Sequence of chain 1.B:
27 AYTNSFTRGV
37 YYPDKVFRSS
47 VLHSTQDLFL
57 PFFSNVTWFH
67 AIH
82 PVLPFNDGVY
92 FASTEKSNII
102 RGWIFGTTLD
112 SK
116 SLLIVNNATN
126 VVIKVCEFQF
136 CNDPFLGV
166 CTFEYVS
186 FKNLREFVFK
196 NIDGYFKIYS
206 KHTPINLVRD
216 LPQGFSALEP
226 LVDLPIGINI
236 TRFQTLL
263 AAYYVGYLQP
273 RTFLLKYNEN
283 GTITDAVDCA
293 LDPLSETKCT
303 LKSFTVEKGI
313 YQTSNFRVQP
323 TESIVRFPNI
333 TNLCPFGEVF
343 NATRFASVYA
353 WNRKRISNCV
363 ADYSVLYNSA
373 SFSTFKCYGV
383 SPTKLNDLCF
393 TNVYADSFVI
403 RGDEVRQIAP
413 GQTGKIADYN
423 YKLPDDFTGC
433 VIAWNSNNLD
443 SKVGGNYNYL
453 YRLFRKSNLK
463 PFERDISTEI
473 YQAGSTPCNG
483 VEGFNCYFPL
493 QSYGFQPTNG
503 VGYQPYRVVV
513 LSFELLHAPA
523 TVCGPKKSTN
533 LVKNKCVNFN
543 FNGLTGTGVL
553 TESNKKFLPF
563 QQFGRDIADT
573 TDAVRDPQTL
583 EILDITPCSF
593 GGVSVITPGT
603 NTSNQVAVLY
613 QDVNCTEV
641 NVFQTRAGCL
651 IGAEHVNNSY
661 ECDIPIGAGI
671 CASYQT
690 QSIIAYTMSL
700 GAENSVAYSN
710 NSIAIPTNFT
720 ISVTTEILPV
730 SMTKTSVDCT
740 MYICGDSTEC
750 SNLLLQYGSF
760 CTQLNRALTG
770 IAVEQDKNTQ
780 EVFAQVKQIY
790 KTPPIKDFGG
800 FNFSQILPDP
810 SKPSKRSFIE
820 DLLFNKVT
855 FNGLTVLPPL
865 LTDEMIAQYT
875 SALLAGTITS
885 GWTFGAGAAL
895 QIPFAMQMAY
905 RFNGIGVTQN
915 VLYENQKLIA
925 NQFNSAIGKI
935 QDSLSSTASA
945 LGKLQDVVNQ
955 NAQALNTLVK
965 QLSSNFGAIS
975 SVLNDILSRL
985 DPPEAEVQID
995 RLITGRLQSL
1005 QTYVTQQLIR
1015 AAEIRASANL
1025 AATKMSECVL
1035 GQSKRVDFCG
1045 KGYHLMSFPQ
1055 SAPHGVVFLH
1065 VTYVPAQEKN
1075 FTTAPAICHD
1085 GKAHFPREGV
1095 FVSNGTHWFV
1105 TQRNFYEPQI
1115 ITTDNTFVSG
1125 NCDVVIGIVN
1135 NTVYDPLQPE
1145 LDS

Binding-site contacts:
Ligand atom C1 contacts residue ASN616 of chain 1.B at 1.4 Å.
Ligand atom O5 contacts residue ASN616 of chain 1.B at 2.3 Å (h-bond).
Ligand atom C5 contacts residue ASN616 of chain 1.B at 3.6 Å.
Ligand atom C4 contacts residue ASN616 of chain 1.B at 4.1 Å.
Ligand atom C3 contacts residue ASN616 of chain 1.B at 3.8 Å.
Ligand atom C7 contacts residue ASN616 of chain 1.B at 4.1 Å.
Ligand atom C2 contacts residue ASN616 of chain 1.B at 2.4 Å.
Ligand atom N2 contacts residue ASN616 of chain 1.B at 3.0 Å (h-bond).

The small molecule below binds the protein below.
Small molecule (SMILES): CC(=O)N[C@@H]1[C@@H](O)[C@H](O)[C@@H](CO)O[C@H]1O